Sequence of chain 1.C:
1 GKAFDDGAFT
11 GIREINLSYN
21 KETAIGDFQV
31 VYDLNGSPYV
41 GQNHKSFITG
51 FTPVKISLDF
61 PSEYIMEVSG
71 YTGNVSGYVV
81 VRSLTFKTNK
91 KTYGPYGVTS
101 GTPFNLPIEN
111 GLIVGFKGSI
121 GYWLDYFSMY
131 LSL

Binding-site contacts:
Ligand atom C1 contacts residue TYR122 of chain 1.C at 3.8 Å (hydrophobic).
Ligand atom C3 contacts residue TYR122 of chain 1.C at 3.5 Å (hydrophobic).
Ligand atom C4 contacts residue TYR122 of chain 1.C at 3.2 Å (hydrophobic).
Ligand atom C1 contacts residue TYR78 of chain 1.C at 4.1 Å (hydrophobic).
Ligand atom C5 contacts residue TRP123 of chain 1.C at 3.9 Å (hydrophobic).
Ligand atom C5 contacts residue GLA1 of chain 1.M at 3.7 Å.
Ligand atom C5 contacts residue TYR122 of chain 1.C at 3.2 Å (hydrophobic).
Ligand atom O1 contacts residue SER76 of chain 1.C at 3.6 Å.
Ligand atom C3 contacts residue GLA1 of chain 1.M at 1.4 Å.
Ligand atom C2 contacts residue TYR122 of chain 1.C at 3.8 Å (hydrophobic).
Ligand atom N1 contacts residue TYR122 of chain 1.C at 3.8 Å.
Ligand atom C4 contacts residue TYR78 of chain 1.C at 3.2 Å (hydrophobic).
Ligand atom C3 contacts residue TYR78 of chain 1.C at 3.2 Å (hydrophobic).
Ligand atom C5 contacts residue TYR78 of chain 1.C at 3.6 Å (hydrophobic).
Ligand atom O1 contacts residue TRP123 of chain 1.C at 3.9 Å.
Ligand atom C6 contacts residue TYR78 of chain 1.C at 4.0 Å (hydrophobic).
Ligand atom C6 contacts residue TYR122 of chain 1.C at 3.5 Å (hydrophobic).
Ligand atom C1 contacts residue GLA1 of chain 1.M at 3.6 Å.
Ligand atom C2 contacts residue TYR78 of chain 1.C at 3.3 Å (hydrophobic).
Ligand atom C4 contacts residue GLA1 of chain 1.M at 2.4 Å.
Ligand atom C6 contacts residue GLA1 of chain 1.M at 4.2 Å.
Ligand atom C2 contacts residue GLA1 of chain 1.M at 2.4 Å.
Ligand atom C4 contacts residue TRP123 of chain 1.C at 4.0 Å (hydrophobic).
Ligand atom O1 contacts residue TYR122 of chain 1.C at 4.0 Å.

This small molecule binds to this protein.
Small molecule (SMILES): O=[N+]([O-])c1ccccc1